Sequence of chain 1.K:
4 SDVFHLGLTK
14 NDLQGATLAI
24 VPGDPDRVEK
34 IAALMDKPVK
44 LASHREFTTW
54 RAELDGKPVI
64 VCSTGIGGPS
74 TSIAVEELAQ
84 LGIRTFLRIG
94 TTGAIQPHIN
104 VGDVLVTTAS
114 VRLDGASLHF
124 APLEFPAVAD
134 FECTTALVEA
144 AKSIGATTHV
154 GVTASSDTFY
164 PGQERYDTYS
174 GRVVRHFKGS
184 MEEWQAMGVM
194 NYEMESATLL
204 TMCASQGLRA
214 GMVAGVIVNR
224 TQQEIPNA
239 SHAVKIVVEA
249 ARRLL

This small molecule binds to this protein.
Small molecule (SMILES): O=c1[nH]cc(F)c(=O)[nH]1

Binding-site contacts:
Ligand atom C5 contacts residue THR95 of chain 1.K at 3.6 Å.
Ligand atom O2 contacts residue GLN166 of chain 1.K at 3.1 Å (h-bond).
Ligand atom C6 contacts residue THR95 of chain 1.K at 3.8 Å.
Ligand atom C5 contacts residue PHE162 of chain 1.K at 4.0 Å (hydrophobic).
Ligand atom C2 contacts residue R1P1 of chain 1.EA at 3.9 Å.
Ligand atom F5 contacts residue PRO229 of chain 1.K at 3.7 Å.
Ligand atom O2 contacts residue R1P1 of chain 1.EA at 3.6 Å.
Ligand atom N1 contacts residue PHE162 of chain 1.K at 3.8 Å.
Ligand atom C4 contacts residue GLY96 of chain 1.K at 3.4 Å.
Ligand atom C4 contacts residue GLN166 of chain 1.K at 3.8 Å.
Ligand atom O2 contacts residue PHE162 of chain 1.K at 3.8 Å.
Ligand atom O4 contacts residue GLN166 of chain 1.K at 3.7 Å.
Ligand atom O2 contacts residue GLU196 of chain 1.K at 3.5 Å.
Ligand atom N1 contacts residue R1P1 of chain 1.EA at 3.0 Å (h-bond).
Ligand atom C6 contacts residue PHE162 of chain 1.K at 4.0 Å (hydrophobic).
Ligand atom N3 contacts residue GLN166 of chain 1.K at 3.0 Å (h-bond).
Ligand atom C5 contacts residue GLY96 of chain 1.K at 3.4 Å.
Ligand atom O4 contacts residue ARG168 of chain 1.K at 2.9 Å (salt-bridge).
Ligand atom C2 contacts residue GLN166 of chain 1.K at 3.8 Å.
Ligand atom C6 contacts residue THR94 of chain 1.K at 3.8 Å.
Ligand atom N3 contacts residue PHE162 of chain 1.K at 3.5 Å.
Ligand atom O2 contacts residue TYR195 of chain 1.K at 3.9 Å.
Ligand atom C4 contacts residue THR95 of chain 1.K at 4.0 Å.
Ligand atom C2 contacts residue GLU196 of chain 1.K at 4.1 Å.
Ligand atom N1 contacts residue THR94 of chain 1.K at 3.7 Å.
Ligand atom N1 contacts residue THR95 of chain 1.K at 4.1 Å.
Ligand atom C4 contacts residue ARG168 of chain 1.K at 3.7 Å.
Ligand atom C4 contacts residue PHE162 of chain 1.K at 3.7 Å (hydrophobic).
Ligand atom N3 contacts residue TYR195 of chain 1.K at 3.6 Å.
Ligand atom F5 contacts residue THR95 of chain 1.K at 3.5 Å.
Ligand atom O4 contacts residue VAL221 of chain 1.K at 3.7 Å.
Ligand atom F5 contacts residue GLY96 of chain 1.K at 3.6 Å.
Ligand atom F5 contacts residue VAL221 of chain 1.K at 3.6 Å.
Ligand atom F5 contacts residue ILE220 of chain 1.K at 3.2 Å.
Ligand atom C2 contacts residue PHE162 of chain 1.K at 3.6 Å (hydrophobic).
Ligand atom N3 contacts residue GLY96 of chain 1.K at 4.0 Å.
Ligand atom O2 contacts residue MET197 of chain 1.K at 3.5 Å.
Ligand atom C2 contacts residue TYR195 of chain 1.K at 3.8 Å (hydrophobic).
Ligand atom C6 contacts residue R1P1 of chain 1.EA at 3.6 Å.
Ligand atom O4 contacts residue GLY96 of chain 1.K at 3.4 Å.